Sequence of chain 1.C:
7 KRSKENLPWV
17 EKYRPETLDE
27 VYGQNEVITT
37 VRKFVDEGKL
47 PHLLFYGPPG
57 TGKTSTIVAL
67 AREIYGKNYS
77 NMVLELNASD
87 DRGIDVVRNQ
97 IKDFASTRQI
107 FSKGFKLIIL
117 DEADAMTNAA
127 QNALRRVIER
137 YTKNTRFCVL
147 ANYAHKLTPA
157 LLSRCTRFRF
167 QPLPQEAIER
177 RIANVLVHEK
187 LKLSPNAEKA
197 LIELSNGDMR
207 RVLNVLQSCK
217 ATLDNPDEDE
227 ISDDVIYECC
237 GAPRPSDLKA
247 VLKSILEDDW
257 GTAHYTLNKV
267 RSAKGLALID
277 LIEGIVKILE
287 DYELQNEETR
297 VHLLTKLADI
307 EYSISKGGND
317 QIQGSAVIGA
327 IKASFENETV

Sequence of chain 1.B:
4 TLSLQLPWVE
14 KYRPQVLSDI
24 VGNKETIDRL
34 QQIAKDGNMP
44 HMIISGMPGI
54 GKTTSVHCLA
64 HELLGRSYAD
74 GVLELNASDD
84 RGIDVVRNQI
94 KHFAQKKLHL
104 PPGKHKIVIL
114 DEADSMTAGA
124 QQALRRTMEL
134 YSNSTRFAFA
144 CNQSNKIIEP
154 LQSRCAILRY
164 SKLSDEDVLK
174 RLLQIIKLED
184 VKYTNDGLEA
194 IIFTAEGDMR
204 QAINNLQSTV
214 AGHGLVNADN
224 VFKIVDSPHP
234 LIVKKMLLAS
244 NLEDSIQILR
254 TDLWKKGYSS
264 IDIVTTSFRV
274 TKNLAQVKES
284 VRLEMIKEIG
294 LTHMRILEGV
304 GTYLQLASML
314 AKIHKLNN

A protein and the small-molecule ligand that binds it are described below.
Small molecule (SMILES): Nc1ncnc2c1ncn2[C@@H]1O[C@H](COP(=O)(O)OP(=O)(O)OP(O)(O)=S)[C@@H](O)[C@H]1O

Binding-site contacts:
Ligand atom O2A contacts residue ARG16 of chain 1.B at 3.3 Å (salt-bridge).
Ligand atom C2 contacts residue PRO17 of chain 1.B at 3.6 Å (hydrophobic).
Ligand atom PB contacts residue GLY52 of chain 1.B at 3.6 Å.
Ligand atom PG contacts residue ARG131 of chain 1.C at 3.6 Å.
Ligand atom N7 contacts residue GLY54 of chain 1.B at 3.1 Å (h-bond).
Ligand atom O3B contacts residue ARG203 of chain 1.B at 3.0 Å (salt-bridge).
Ligand atom O1B contacts residue ILE53 of chain 1.B at 3.2 Å (h-bond).
Ligand atom PG contacts residue MG1 of chain 1.O at 3.1 Å.
Ligand atom O3B contacts residue MG1 of chain 1.O at 3.2 Å.
Ligand atom O2G contacts residue ARG131 of chain 1.C at 2.9 Å (salt-bridge).
Ligand atom O3G contacts residue LYS55 of chain 1.B at 2.7 Å (salt-bridge).
Ligand atom O1A contacts residue THR57 of chain 1.B at 3.0 Å (h-bond).
Ligand atom O3A contacts residue ILE53 of chain 1.B at 3.6 Å.
Ligand atom O2' contacts residue VAL12 of chain 1.B at 2.8 Å (h-bond).
Ligand atom N6 contacts residue ILE53 of chain 1.B at 3.3 Å (h-bond).
Ligand atom O3' contacts residue ARG16 of chain 1.B at 3.1 Å (salt-bridge).
Ligand atom S1G contacts residue ARG131 of chain 1.C at 3.6 Å (salt-bridge).
Ligand atom O3A contacts residue GLY52 of chain 1.B at 3.5 Å.
Ligand atom O3' contacts residue VAL12 of chain 1.B at 2.8 Å (h-bond).
Ligand atom N7 contacts residue ILE53 of chain 1.B at 3.2 Å.
Ligand atom O3A contacts residue GLY54 of chain 1.B at 3.4 Å (h-bond).
Ligand atom N1 contacts residue VAL24 of chain 1.B at 3.6 Å (h-bond).
Ligand atom O1B contacts residue GLY54 of chain 1.B at 3.6 Å (h-bond).
Ligand atom O2B contacts residue THR56 of chain 1.B at 3.2 Å (h-bond).
Ligand atom O2G contacts residue MG1 of chain 1.O at 2.0 Å.
Ligand atom O1A contacts residue LYS55 of chain 1.B at 3.5 Å (salt-bridge).
Ligand atom C4 contacts residue MET202 of chain 1.B at 3.5 Å (hydrophobic).
Ligand atom O1A contacts residue THR56 of chain 1.B at 3.6 Å (h-bond).
Ligand atom O1B contacts residue GLY52 of chain 1.B at 3.2 Å (h-bond).
Ligand atom S1G contacts residue ARG160 of chain 1.C at 3.3 Å (salt-bridge).
Ligand atom O1B contacts residue LYS55 of chain 1.B at 2.6 Å (salt-bridge).
Ligand atom O3B contacts residue GLY52 of chain 1.B at 3.3 Å (h-bond).
Ligand atom O2B contacts residue MG1 of chain 1.O at 2.4 Å.
Ligand atom S1G contacts residue PRO51 of chain 1.B at 3.6 Å.
Ligand atom O1A contacts residue GLY54 of chain 1.B at 3.3 Å.
Ligand atom N6 contacts residue ILE23 of chain 1.B at 3.3 Å.
Ligand atom N6 contacts residue VAL24 of chain 1.B at 2.9 Å (h-bond).
Ligand atom O2A contacts residue ARG203 of chain 1.B at 3.1 Å (salt-bridge).
Ligand atom PB contacts residue MG1 of chain 1.O at 3.4 Å.
Ligand atom O3G contacts residue ASN145 of chain 1.B at 3.3 Å (h-bond).